Sequence of chain 3.A:
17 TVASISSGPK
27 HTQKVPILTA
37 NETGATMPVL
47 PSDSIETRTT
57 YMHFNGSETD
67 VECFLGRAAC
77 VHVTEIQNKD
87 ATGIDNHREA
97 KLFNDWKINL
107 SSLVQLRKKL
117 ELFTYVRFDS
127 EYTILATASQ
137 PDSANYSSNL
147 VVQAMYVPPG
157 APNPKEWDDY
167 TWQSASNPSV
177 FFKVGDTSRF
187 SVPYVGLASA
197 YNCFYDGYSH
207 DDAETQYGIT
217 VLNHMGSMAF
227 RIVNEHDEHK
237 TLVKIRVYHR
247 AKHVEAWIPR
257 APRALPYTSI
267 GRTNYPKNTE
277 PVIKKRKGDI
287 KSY

Sequence of chain 4.C:
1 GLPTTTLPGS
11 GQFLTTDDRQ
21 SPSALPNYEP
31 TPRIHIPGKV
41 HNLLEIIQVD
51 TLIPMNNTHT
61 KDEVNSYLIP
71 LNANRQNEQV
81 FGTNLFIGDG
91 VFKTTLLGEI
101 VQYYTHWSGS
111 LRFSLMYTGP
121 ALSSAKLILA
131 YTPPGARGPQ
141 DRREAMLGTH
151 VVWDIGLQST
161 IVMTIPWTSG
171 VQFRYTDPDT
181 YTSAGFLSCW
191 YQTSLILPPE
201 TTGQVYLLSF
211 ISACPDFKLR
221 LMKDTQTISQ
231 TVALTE

The protein below binds the small molecule below.
Small molecule (SMILES): OCCOCOCc1cc(CCCCCOc2c(Cl)cc(C3=NCCO3)cc2Cl)on1

Binding-site contacts:
Ligand atom N2 contacts residue ASN219 of chain 3.A at 3.4 Å (h-bond).
Ligand atom C6B contacts residue TYR152 of chain 3.A at 3.8 Å (hydrophobic).
Ligand atom O1A contacts residue ALA150 of chain 3.A at 3.8 Å.
Ligand atom C4B contacts residue PHE186 of chain 3.A at 3.4 Å (hydrophobic).
Ligand atom C3B contacts residue PHE186 of chain 3.A at 3.7 Å (hydrophobic).
Ligand atom C2A contacts residue PHE186 of chain 3.A at 3.3 Å (hydrophobic).
Ligand atom C4A contacts residue PRO174 of chain 3.A at 3.3 Å (hydrophobic).
Ligand atom C5C contacts residue VAL188 of chain 3.A at 2.9 Å (hydrophobic).
Ligand atom C2B contacts residue MET224 of chain 3.A at 3.6 Å (hydrophobic).
Ligand atom CL1 contacts residue VAL188 of chain 3.A at 3.5 Å.
Ligand atom C4C contacts residue TYR128 of chain 3.A at 3.5 Å (hydrophobic).
Ligand atom CL1 contacts residue LEU25 of chain 3.C at 3.5 Å.
Ligand atom N2 contacts residue MET221 of chain 3.A at 3.5 Å (h-bond).
Ligand atom C3 contacts residue LEU106 of chain 3.A at 3.4 Å (hydrophobic).
Ligand atom C5B contacts residue TYR152 of chain 3.A at 3.8 Å (hydrophobic).
Ligand atom CL2 contacts residue MET224 of chain 3.A at 2.9 Å.
Ligand atom C5A contacts residue PHE186 of chain 3.A at 3.5 Å (hydrophobic).
Ligand atom C3B contacts residue MET224 of chain 3.A at 3.4 Å (hydrophobic).
Ligand atom C5A contacts residue VAL176 of chain 3.A at 3.2 Å (hydrophobic).
Ligand atom C31 contacts residue ASN219 of chain 3.A at 3.8 Å.
Ligand atom C5 contacts residue LEU106 of chain 3.A at 3.5 Å (hydrophobic).
Ligand atom C2D contacts residue SER107 of chain 3.A at 3.8 Å.
Ligand atom C4A contacts residue SER175 of chain 3.A at 3.8 Å.
Ligand atom C4A contacts residue VAL176 of chain 3.A at 3.7 Å (hydrophobic).
Ligand atom N3A contacts residue ALA24 of chain 3.C at 3.6 Å.
Ligand atom C31 contacts residue LEU106 of chain 3.A at 3.8 Å (hydrophobic).
Ligand atom C3C contacts residue ILE104 of chain 3.A at 3.6 Å (hydrophobic).
Ligand atom O1A contacts residue PHE186 of chain 3.A at 2.9 Å.
Ligand atom O1D contacts residue SER107 of chain 3.A at 3.2 Å.
Ligand atom C4 contacts residue LEU106 of chain 3.A at 2.5 Å (hydrophobic).
Ligand atom O1 contacts residue MET221 of chain 3.A at 3.1 Å (h-bond).
Ligand atom C5A contacts residue ALA150 of chain 3.A at 3.2 Å (hydrophobic).
Ligand atom CL2 contacts residue ILE104 of chain 3.A at 3.1 Å.
Ligand atom C1B contacts residue TYR152 of chain 3.A at 3.8 Å (hydrophobic).
Ligand atom C1B contacts residue VAL188 of chain 3.A at 3.8 Å (hydrophobic).
Ligand atom N3A contacts residue PRO174 of chain 3.A at 3.6 Å (h-bond).
Ligand atom C1C contacts residue TYR128 of chain 3.A at 3.5 Å (hydrophobic).
Ligand atom C6B contacts residue VAL188 of chain 3.A at 3.8 Å (hydrophobic).
Ligand atom O1B contacts residue TYR152 of chain 3.A at 3.8 Å.
Ligand atom C3D contacts residue LEU116 of chain 3.A at 3.6 Å (hydrophobic).

Sequence of chain 3.C:
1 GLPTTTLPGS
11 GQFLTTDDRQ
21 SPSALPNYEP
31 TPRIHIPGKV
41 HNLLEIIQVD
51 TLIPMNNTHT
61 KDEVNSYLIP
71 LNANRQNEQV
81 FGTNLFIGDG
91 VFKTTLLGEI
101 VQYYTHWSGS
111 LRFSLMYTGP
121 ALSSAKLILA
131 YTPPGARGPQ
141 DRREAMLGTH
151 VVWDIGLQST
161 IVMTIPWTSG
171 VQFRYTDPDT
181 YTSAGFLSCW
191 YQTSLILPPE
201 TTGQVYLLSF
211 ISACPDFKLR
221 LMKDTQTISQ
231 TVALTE